Binding-site contacts:
Ligand atom N2 contacts residue GLU68 of chain 1.A at 3.8 Å.
Ligand atom O7 contacts residue ARG223 of chain 1.A at 3.5 Å (salt-bridge).
Ligand atom C7 contacts residue ARG223 of chain 1.A at 3.0 Å.
Ligand atom C7 contacts residue CYS92 of chain 1.A at 4.0 Å (hydrophobic).
Ligand atom N2 contacts residue ASN89 of chain 1.A at 2.9 Å (h-bond).
Ligand atom C8 contacts residue PRO67 of chain 1.A at 4.2 Å (hydrophobic).
Ligand atom O7 contacts residue ASN89 of chain 1.A at 2.6 Å (h-bond).
Ligand atom O7 contacts residue CYS92 of chain 1.A at 3.8 Å.
Ligand atom C7 contacts residue ASN66 of chain 1.A at 3.6 Å.
Ligand atom C3 contacts residue ARG223 of chain 1.A at 3.5 Å.
Ligand atom C8 contacts residue ASN89 of chain 1.A at 4.3 Å.
Ligand atom N2 contacts residue ARG223 of chain 1.A at 3.0 Å (salt-bridge).
Ligand atom C8 contacts residue CYS92 of chain 1.A at 3.6 Å (hydrophobic).
Ligand atom O6 contacts residue GLU88 of chain 1.A at 3.0 Å.
Ligand atom C4 contacts residue ASN89 of chain 1.A at 4.2 Å.
Ligand atom C1 contacts residue GLU88 of chain 1.A at 4.2 Å.
Ligand atom C6 contacts residue GLU88 of chain 1.A at 4.2 Å.
Ligand atom C8 contacts residue ARG223 of chain 1.A at 3.3 Å.
Ligand atom O6 contacts residue ARG223 of chain 1.A at 3.9 Å.
Ligand atom C8 contacts residue ALA137 of chain 1.A at 4.1 Å (hydrophobic).
Ligand atom O5 contacts residue GLU88 of chain 1.A at 4.0 Å.
Ligand atom C7 contacts residue GLU68 of chain 1.A at 3.8 Å.
Ligand atom O3 contacts residue ARG223 of chain 1.A at 2.4 Å (salt-bridge).
Ligand atom C3 contacts residue ASN89 of chain 1.A at 3.8 Å.
Ligand atom C1 contacts residue ASN89 of chain 1.A at 1.4 Å.
Ligand atom C8 contacts residue GLU68 of chain 1.A at 3.8 Å.
Ligand atom C1 contacts residue GLU68 of chain 1.A at 3.9 Å.
Ligand atom C4 contacts residue ARG223 of chain 1.A at 4.2 Å.
Ligand atom O7 contacts residue ASN66 of chain 1.A at 2.8 Å (h-bond).
Ligand atom C2 contacts residue ARG223 of chain 1.A at 3.6 Å.
Ligand atom C2 contacts residue ASN89 of chain 1.A at 2.4 Å.
Ligand atom O5 contacts residue ASN89 of chain 1.A at 2.3 Å (h-bond).
Ligand atom O5 contacts residue ARG223 of chain 1.A at 3.8 Å.
Ligand atom C8 contacts residue CYS138 of chain 1.A at 4.1 Å (hydrophobic).
Ligand atom C8 contacts residue SER139 of chain 1.A at 3.8 Å.
Ligand atom C5 contacts residue ASN89 of chain 1.A at 3.6 Å.
Ligand atom C7 contacts residue ASN89 of chain 1.A at 3.0 Å.
Ligand atom O7 contacts residue GLU88 of chain 1.A at 4.3 Å.
Ligand atom C6 contacts residue ARG223 of chain 1.A at 3.8 Å.
Ligand atom C8 contacts residue ASN66 of chain 1.A at 3.3 Å.

Sequence of chain 1.A:
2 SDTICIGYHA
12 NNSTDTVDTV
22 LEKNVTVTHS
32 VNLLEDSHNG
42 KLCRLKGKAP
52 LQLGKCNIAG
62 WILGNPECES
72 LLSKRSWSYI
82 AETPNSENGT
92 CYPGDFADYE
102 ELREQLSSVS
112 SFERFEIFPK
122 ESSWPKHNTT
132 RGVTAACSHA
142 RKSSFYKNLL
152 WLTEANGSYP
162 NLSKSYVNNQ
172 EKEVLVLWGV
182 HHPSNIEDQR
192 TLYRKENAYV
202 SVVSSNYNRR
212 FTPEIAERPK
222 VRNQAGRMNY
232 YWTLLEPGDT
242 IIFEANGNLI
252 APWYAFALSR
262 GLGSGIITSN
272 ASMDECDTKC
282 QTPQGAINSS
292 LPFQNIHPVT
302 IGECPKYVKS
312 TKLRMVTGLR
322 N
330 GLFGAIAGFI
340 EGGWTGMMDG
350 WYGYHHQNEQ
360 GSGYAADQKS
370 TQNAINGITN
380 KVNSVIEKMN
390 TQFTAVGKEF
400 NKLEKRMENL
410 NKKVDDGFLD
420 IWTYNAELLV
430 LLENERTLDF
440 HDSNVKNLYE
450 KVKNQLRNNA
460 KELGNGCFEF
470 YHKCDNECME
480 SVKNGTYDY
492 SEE

This small molecule binds to this protein.
Small molecule (SMILES): CC(=O)N[C@H]1[C@H](O[C@H]2[C@H](O)[C@@H](NC(C)=O)CO[C@@H]2CO)O[C@H](CO)[C@@H](O[C@@H]2O[C@H](CO)[C@@H](O)[C@H](O)[C@@H]2O)[C@@H]1O